Sequence of chain 1.A:
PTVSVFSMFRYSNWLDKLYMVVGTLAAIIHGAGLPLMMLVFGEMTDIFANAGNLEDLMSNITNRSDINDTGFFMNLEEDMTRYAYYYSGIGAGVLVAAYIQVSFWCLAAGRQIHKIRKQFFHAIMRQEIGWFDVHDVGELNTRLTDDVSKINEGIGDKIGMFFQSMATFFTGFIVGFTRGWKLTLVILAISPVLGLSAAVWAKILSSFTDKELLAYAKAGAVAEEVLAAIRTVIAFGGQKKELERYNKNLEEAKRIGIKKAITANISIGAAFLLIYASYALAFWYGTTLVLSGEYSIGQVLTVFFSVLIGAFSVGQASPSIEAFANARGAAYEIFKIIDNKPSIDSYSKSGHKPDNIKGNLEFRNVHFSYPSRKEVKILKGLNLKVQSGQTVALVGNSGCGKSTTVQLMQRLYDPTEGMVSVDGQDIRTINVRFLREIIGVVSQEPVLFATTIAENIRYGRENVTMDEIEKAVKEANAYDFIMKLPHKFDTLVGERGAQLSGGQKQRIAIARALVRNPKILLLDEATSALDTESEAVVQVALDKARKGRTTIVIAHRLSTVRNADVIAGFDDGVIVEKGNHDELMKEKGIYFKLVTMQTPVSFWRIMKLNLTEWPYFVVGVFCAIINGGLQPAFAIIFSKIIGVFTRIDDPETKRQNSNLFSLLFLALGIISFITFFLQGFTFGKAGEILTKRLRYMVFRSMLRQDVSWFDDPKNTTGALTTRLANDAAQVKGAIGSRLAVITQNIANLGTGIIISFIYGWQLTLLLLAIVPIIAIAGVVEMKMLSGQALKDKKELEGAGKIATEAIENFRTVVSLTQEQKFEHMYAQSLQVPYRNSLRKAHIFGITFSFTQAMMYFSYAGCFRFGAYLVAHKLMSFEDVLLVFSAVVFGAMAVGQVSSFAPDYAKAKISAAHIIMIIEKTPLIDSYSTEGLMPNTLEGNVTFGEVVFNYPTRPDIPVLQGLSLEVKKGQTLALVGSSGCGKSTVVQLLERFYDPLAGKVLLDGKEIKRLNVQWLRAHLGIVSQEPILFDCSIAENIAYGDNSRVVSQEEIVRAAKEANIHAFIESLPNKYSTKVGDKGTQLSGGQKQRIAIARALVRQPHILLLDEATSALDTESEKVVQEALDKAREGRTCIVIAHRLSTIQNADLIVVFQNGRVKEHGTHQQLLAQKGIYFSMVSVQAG

Binding-site contacts:
Ligand atom C7 contacts residue SER119 of chain 1.A at 4.3 Å.
Ligand atom C16 contacts residue SER119 of chain 1.A at 4.1 Å.
Ligand atom C23 contacts residue CLR1 of chain 1.M at 3.7 Å.
Ligand atom O1 contacts residue ARG958 of chain 1.A at 4.1 Å.
Ligand atom C4 contacts residue THR112 of chain 1.A at 3.8 Å.
Ligand atom C8 contacts residue SER119 of chain 1.A at 4.3 Å.
Ligand atom C15 contacts residue SER119 of chain 1.A at 3.2 Å.
Ligand atom C24 contacts residue PHE951 of chain 1.A at 4.2 Å (hydrophobic).
Ligand atom C24 contacts residue MET948 of chain 1.A at 3.8 Å (hydrophobic).
Ligand atom C19 contacts residue TYR116 of chain 1.A at 3.6 Å (hydrophobic).
Ligand atom C22 contacts residue PHE951 of chain 1.A at 3.8 Å (hydrophobic).
Ligand atom C6 contacts residue ALA115 of chain 1.A at 3.6 Å (hydrophobic).
Ligand atom C3 contacts residue THR112 of chain 1.A at 4.4 Å.
Ligand atom O1 contacts residue THR112 of chain 1.A at 3.7 Å.
Ligand atom C26 contacts residue CLR1 of chain 1.M at 4.4 Å.
Ligand atom C16 contacts residue CLR1 of chain 1.H at 3.7 Å.
Ligand atom C27 contacts residue CLR1 of chain 1.M at 3.9 Å.
Ligand atom C15 contacts residue ALA954 of chain 1.A at 4.4 Å (hydrophobic).
Ligand atom C4 contacts residue TYR116 of chain 1.A at 4.3 Å (hydrophobic).
Ligand atom C2 contacts residue CLR1 of chain 1.H at 4.2 Å.
Ligand atom C25 contacts residue MET948 of chain 1.A at 3.8 Å (hydrophobic).
Ligand atom C14 contacts residue SER119 of chain 1.A at 4.2 Å.
Ligand atom C27 contacts residue MET948 of chain 1.A at 3.8 Å (hydrophobic).
Ligand atom C17 contacts residue CLR1 of chain 1.H at 3.7 Å.
Ligand atom C1 contacts residue CLR1 of chain 1.H at 4.5 Å.
Ligand atom C3 contacts residue CLR1 of chain 1.H at 3.8 Å.
Ligand atom C18 contacts residue SER119 of chain 1.A at 4.1 Å.
Ligand atom C24 contacts residue CLR1 of chain 1.H at 3.9 Å.
Ligand atom C9 contacts residue CLR1 of chain 1.H at 4.0 Å.
Ligand atom C18 contacts residue CLR1 of chain 1.M at 3.8 Å.
Ligand atom C23 contacts residue PHE951 of chain 1.A at 4.0 Å (hydrophobic).
Ligand atom C27 contacts residue PHE944 of chain 1.A at 4.5 Å (hydrophobic).
Ligand atom C14 contacts residue CLR1 of chain 1.H at 4.3 Å.
Ligand atom O1 contacts residue CLR1 of chain 1.H at 4.1 Å.
Ligand atom C15 contacts residue CLR1 of chain 1.H at 4.3 Å.
Ligand atom C7 contacts residue ALA115 of chain 1.A at 4.0 Å (hydrophobic).
Ligand atom C22 contacts residue CLR1 of chain 1.H at 4.3 Å.
Ligand atom C27 contacts residue PHE951 of chain 1.A at 4.1 Å (hydrophobic).
Ligand atom C16 contacts residue PHE951 of chain 1.A at 4.2 Å (hydrophobic).

A small-molecule ligand and the protein it binds are described below.
Small molecule (SMILES): CC(C)CCC[C@@H](C)[C@H]1CC[C@H]2[C@@H]3CC=C4C[C@@H](O)CC[C@]4(C)[C@H]3CC[C@]12C